Sequence of chain 1.EA:
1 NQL

Sequence of chain 1.N:
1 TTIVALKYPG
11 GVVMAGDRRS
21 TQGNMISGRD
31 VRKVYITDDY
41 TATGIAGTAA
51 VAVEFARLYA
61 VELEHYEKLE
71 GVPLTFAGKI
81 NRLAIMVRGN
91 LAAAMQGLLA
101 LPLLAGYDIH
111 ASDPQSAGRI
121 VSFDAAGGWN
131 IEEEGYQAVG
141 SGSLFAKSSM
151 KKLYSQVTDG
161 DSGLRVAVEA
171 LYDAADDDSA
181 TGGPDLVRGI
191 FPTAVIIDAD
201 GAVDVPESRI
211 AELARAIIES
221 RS

Sequence of chain 1.G:
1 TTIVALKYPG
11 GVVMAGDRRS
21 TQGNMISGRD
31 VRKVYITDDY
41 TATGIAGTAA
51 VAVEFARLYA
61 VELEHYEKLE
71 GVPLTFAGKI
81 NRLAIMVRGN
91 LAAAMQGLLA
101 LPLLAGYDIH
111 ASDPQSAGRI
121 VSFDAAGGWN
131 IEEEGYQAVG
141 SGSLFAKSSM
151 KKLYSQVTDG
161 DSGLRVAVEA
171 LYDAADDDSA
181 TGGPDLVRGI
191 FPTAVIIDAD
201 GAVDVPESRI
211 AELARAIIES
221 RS

A small-molecule ligand and the protein it binds are described below.
Small molecule (SMILES): CCCCCCCCC[C@@H](O)CC(=O)O

Binding-site contacts:
Ligand atom C2 contacts residue ASN1 of chain 1.EA at 2.4 Å.
Ligand atom C5 contacts residue LEU91 of chain 1.N at 4.2 Å (hydrophobic).
Ligand atom O8 contacts residue ASN1 of chain 1.EA at 4.2 Å.
Ligand atom C1 contacts residue GLN2 of chain 1.EA at 4.0 Å.
Ligand atom O contacts residue ASN1 of chain 1.EA at 2.3 Å (h-bond).
Ligand atom O contacts residue GLN22 of chain 1.G at 3.4 Å (h-bond).
Ligand atom O8 contacts residue GLN22 of chain 1.G at 3.7 Å.
Ligand atom O contacts residue GLN2 of chain 1.EA at 3.5 Å (h-bond).
Ligand atom C1 contacts residue ASP124 of chain 1.N at 3.9 Å.
Ligand atom C4 contacts residue ALA125 of chain 1.N at 3.9 Å (hydrophobic).
Ligand atom C1 contacts residue ASN1 of chain 1.EA at 1.4 Å.
Ligand atom O contacts residue THR21 of chain 1.G at 4.5 Å.
Ligand atom C2 contacts residue ASP124 of chain 1.N at 3.6 Å.
Ligand atom C3 contacts residue ASN1 of chain 1.EA at 3.8 Å.
Ligand atom C4 contacts residue ALA126 of chain 1.N at 3.7 Å (hydrophobic).
Ligand atom C5 contacts residue ALA125 of chain 1.N at 4.1 Å (hydrophobic).
Ligand atom C2 contacts residue GLN22 of chain 1.G at 3.9 Å.
Ligand atom C1 contacts residue GLN22 of chain 1.G at 3.3 Å.